Binding-site contacts:
Ligand atom C7 contacts residue PHE119 of chain 1.E at 4.5 Å (hydrophobic).
Ligand atom C8 contacts residue SER118 of chain 1.E at 3.5 Å.
Ligand atom C5 contacts residue ASN120 of chain 1.E at 3.8 Å.
Ligand atom C2 contacts residue ASN120 of chain 1.E at 2.5 Å.
Ligand atom C4 contacts residue ASN120 of chain 1.E at 4.3 Å.
Ligand atom N2 contacts residue ASN120 of chain 1.E at 3.0 Å (h-bond).
Ligand atom C1 contacts residue ASN120 of chain 1.E at 1.5 Å.
Ligand atom O7 contacts residue GLN98 of chain 1.E at 4.2 Å.
Ligand atom C7 contacts residue ASN120 of chain 1.E at 3.9 Å.
Ligand atom C3 contacts residue ASN120 of chain 1.E at 3.9 Å.
Ligand atom C7 contacts residue GLN98 of chain 1.E at 4.3 Å.
Ligand atom C8 contacts residue ASN120 of chain 1.E at 4.2 Å.
Ligand atom O5 contacts residue ASN120 of chain 1.E at 2.4 Å (h-bond).
Ligand atom C8 contacts residue PHE119 of chain 1.E at 3.5 Å (hydrophobic).
Ligand atom N2 contacts residue LYS131 of chain 1.E at 4.5 Å.
Ligand atom O7 contacts residue ASN120 of chain 1.E at 4.2 Å.
Ligand atom C8 contacts residue GLN98 of chain 1.E at 3.7 Å.

Sequence of chain 1.E:
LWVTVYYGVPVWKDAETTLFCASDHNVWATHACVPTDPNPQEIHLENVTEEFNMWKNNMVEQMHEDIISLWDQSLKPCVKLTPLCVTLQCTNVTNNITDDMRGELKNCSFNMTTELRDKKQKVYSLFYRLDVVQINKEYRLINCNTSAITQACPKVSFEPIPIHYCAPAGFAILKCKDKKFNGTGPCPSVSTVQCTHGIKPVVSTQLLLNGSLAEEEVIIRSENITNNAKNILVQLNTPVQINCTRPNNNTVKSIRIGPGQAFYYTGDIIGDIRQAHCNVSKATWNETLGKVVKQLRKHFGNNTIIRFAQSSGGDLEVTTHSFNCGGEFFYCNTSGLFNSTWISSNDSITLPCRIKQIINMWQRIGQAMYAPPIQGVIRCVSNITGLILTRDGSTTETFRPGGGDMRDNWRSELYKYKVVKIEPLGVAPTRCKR

A small-molecule ligand and the protein it binds are described below.
Small molecule (SMILES): CC(=O)N[C@@H]1[C@@H](O)[C@H](O)[C@@H](CO)O[C@H]1O